Sequence of chain 1.A:
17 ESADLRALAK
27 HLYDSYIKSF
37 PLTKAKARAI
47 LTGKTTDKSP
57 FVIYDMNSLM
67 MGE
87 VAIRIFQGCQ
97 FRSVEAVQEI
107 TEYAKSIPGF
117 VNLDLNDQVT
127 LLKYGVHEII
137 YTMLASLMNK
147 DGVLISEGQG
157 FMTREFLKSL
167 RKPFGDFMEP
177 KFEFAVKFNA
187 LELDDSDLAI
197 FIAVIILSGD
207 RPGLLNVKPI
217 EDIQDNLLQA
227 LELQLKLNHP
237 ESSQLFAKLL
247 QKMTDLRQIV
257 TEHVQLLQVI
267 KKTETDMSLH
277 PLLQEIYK

Binding-site contacts:
Ligand atom CAA contacts residue ILE136 of chain 1.A at 3.7 Å (hydrophobic).
Ligand atom CAB contacts residue ALA102 of chain 1.A at 3.8 Å (hydrophobic).
Ligand atom CAQ contacts residue LEU143 of chain 1.A at 3.9 Å (hydrophobic).
Ligand atom CAO contacts residue ARG98 of chain 1.A at 3.9 Å.
Ligand atom OAC contacts residue LEU143 of chain 1.A at 3.7 Å.
Ligand atom OAP contacts residue ARG98 of chain 1.A at 3.7 Å.
Ligand atom CAM contacts residue ILE151 of chain 1.A at 4.1 Å (hydrophobic).
Ligand atom CAE contacts residue GLY94 of chain 1.A at 4.1 Å.
Ligand atom CAS contacts residue LEU140 of chain 1.A at 3.9 Å (hydrophobic).
Ligand atom CAA contacts residue LEU140 of chain 1.A at 3.3 Å (hydrophobic).
Ligand atom CAM contacts residue CYS95 of chain 1.A at 4.2 Å (hydrophobic).
Ligand atom OAP contacts residue ALA102 of chain 1.A at 4.0 Å.
Ligand atom CAG contacts residue MET174 of chain 1.A at 3.4 Å (hydrophobic).
Ligand atom CAF contacts residue ARG98 of chain 1.A at 4.2 Å.
Ligand atom CAS contacts residue ARG98 of chain 1.A at 4.1 Å.
Ligand atom CAA contacts residue MET139 of chain 1.A at 3.7 Å (hydrophobic).
Ligand atom CAL contacts residue ARG98 of chain 1.A at 4.0 Å.
Ligand atom CAO contacts residue CYS95 of chain 1.A at 4.2 Å (hydrophobic).
Ligand atom CAR contacts residue ARG98 of chain 1.A at 3.5 Å.
Ligand atom CAE contacts residue CYS95 of chain 1.A at 4.0 Å (hydrophobic).
Ligand atom CAB contacts residue MET139 of chain 1.A at 4.1 Å (hydrophobic).
Ligand atom CAF contacts residue GLY94 of chain 1.A at 4.1 Å.
Ligand atom OAC contacts residue ARG98 of chain 1.A at 3.8 Å.
Ligand atom CAU contacts residue ILE151 of chain 1.A at 4.1 Å (hydrophobic).
Ligand atom CAH contacts residue LEU140 of chain 1.A at 3.9 Å (hydrophobic).
Ligand atom CAF contacts residue CYS95 of chain 1.A at 4.2 Å (hydrophobic).
Ligand atom CAJ contacts residue LEU143 of chain 1.A at 4.0 Å (hydrophobic).
Ligand atom CAI contacts residue ARG98 of chain 1.A at 3.5 Å.
Ligand atom CAK contacts residue LEU140 of chain 1.A at 4.0 Å (hydrophobic).
Ligand atom CAL contacts residue LEU140 of chain 1.A at 4.0 Å (hydrophobic).
Ligand atom CAB contacts residue ARG98 of chain 1.A at 4.2 Å.
Ligand atom CAH contacts residue CYS95 of chain 1.A at 4.2 Å (hydrophobic).
Ligand atom OAD contacts residue ARG98 of chain 1.A at 2.4 Å (salt-bridge).
Ligand atom CAH contacts residue MET174 of chain 1.A at 3.7 Å (hydrophobic).
Ligand atom OAD contacts residue LEU143 of chain 1.A at 4.2 Å.
Ligand atom CAK contacts residue ARG98 of chain 1.A at 3.9 Å.
Ligand atom CAJ contacts residue ARG98 of chain 1.A at 3.7 Å.
Ligand atom CAV contacts residue CYS95 of chain 1.A at 4.2 Å (hydrophobic).
Ligand atom CAQ contacts residue ARG98 of chain 1.A at 3.2 Å.
Ligand atom CAW contacts residue ARG98 of chain 1.A at 4.1 Å.

A protein and the small-molecule ligand that binds it are described below.
Small molecule (SMILES): CC(C)(Oc1ccc(-c2cccc3ccccc23)cc1)C(=O)O